This protein binds this small molecule.
Small molecule (SMILES): CC(=O)N[C@@H]1[C@@H](O)[C@H](O)[C@@H](CO)S[C@@H]1OP(=O)(O)OP(=O)(O)OC[C@H]1O[C@@H](n2ccc(=O)[nH]c2=O)[C@H](O)[C@@H]1O

Sequence of chain 1.B:
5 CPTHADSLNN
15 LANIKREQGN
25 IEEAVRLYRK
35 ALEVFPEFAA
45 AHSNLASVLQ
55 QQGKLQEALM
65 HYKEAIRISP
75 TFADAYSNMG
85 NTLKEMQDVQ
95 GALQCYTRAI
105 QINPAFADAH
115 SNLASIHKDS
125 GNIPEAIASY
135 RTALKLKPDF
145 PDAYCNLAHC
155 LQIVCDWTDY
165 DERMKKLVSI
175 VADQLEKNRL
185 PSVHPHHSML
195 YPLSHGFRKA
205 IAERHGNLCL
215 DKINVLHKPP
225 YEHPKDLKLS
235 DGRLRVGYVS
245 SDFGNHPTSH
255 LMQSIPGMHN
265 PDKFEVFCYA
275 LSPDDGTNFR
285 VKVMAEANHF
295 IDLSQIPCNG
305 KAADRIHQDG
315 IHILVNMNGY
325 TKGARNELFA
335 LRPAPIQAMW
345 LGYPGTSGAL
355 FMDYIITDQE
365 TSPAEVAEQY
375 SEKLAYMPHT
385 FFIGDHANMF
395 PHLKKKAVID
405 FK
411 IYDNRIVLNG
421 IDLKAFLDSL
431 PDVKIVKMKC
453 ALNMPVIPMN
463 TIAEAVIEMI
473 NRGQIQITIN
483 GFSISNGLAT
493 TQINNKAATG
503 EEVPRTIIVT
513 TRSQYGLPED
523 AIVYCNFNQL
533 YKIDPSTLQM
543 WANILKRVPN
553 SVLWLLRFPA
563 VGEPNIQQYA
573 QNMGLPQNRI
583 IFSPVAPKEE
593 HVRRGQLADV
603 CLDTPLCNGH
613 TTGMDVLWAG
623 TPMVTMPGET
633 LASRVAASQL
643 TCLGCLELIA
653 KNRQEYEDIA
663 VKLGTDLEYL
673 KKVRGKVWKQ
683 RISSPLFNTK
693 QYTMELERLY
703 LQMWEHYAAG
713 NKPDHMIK

Binding-site contacts:
Ligand atom C2B contacts residue LYS590 of chain 1.B at 3.5 Å.
Ligand atom O4' contacts residue PHE386 of chain 1.B at 3.5 Å.
Ligand atom O3' contacts residue HIS612 of chain 1.B at 3.0 Å (h-bond).
Ligand atom C4' contacts residue GLY346 of chain 1.B at 3.6 Å.
Ligand atom O3B contacts residue LYS590 of chain 1.B at 2.7 Å (salt-bridge).
Ligand atom N3 contacts residue ALA588 of chain 1.B at 2.8 Å (h-bond).
Ligand atom C2B contacts residue HIS593 of chain 1.B at 3.5 Å.
Ligand atom O4 contacts residue ALA588 of chain 1.B at 3.1 Å (h-bond).
Ligand atom O3' contacts residue PRO348 of chain 1.B at 3.6 Å.
Ligand atom C5 contacts residue HIS593 of chain 1.B at 3.4 Å.
Ligand atom O2' contacts residue HIS593 of chain 1.B at 3.1 Å (h-bond).
Ligand atom O4' contacts residue LEU345 of chain 1.B at 2.5 Å (h-bond).
Ligand atom O4 contacts residue ARG596 of chain 1.B at 2.9 Å (salt-bridge).
Ligand atom O2B contacts residue THR613 of chain 1.B at 2.6 Å (h-bond).
Ligand atom C2B contacts residue ASP617 of chain 1.B at 3.5 Å.
Ligand atom O2 contacts residue LYS590 of chain 1.B at 3.5 Å.
Ligand atom O2A contacts residue GLN531 of chain 1.B at 2.8 Å (h-bond).
Ligand atom N1 contacts residue HIS593 of chain 1.B at 3.6 Å (h-bond).
Ligand atom O2' contacts residue ASP617 of chain 1.B at 2.8 Å (salt-bridge).
Ligand atom C4' contacts residue LEU345 of chain 1.B at 3.4 Å (hydrophobic).
Ligand atom O2B contacts residue THR614 of chain 1.B at 3.4 Å (h-bond).
Ligand atom N3 contacts residue HIS593 of chain 1.B at 3.3 Å.
Ligand atom C3' contacts residue HIS612 of chain 1.B at 3.4 Å.
Ligand atom C8' contacts residue CYS609 of chain 1.B at 3.5 Å (hydrophobic).
Ligand atom O4 contacts residue LEU558 of chain 1.B at 3.3 Å.
Ligand atom O7' contacts residue HIS190 of chain 1.B at 3.1 Å (h-bond).
Ligand atom C6' contacts residue THR252 of chain 1.B at 3.3 Å.
Ligand atom O2B contacts residue HIS612 of chain 1.B at 2.9 Å (h-bond).
Ligand atom O2 contacts residue ALA588 of chain 1.B at 3.5 Å (h-bond).
Ligand atom O1' contacts residue THR613 of chain 1.B at 3.1 Å (h-bond).
Ligand atom O1B contacts residue LYS534 of chain 1.B at 2.9 Å (salt-bridge).
Ligand atom C2 contacts residue ALA588 of chain 1.B at 3.5 Å (hydrophobic).
Ligand atom C5' contacts residue THR613 of chain 1.B at 3.3 Å.
Ligand atom C6 contacts residue HIS593 of chain 1.B at 3.6 Å.
Ligand atom O2' contacts residue LYS590 of chain 1.B at 2.4 Å (salt-bridge).
Ligand atom O3B contacts residue PRO251 of chain 1.B at 3.5 Å.
Ligand atom O6' contacts residue THR252 of chain 1.B at 2.5 Å (h-bond).
Ligand atom O4 contacts residue VAL587 of chain 1.B at 3.6 Å.
Ligand atom N2' contacts residue HIS612 of chain 1.B at 3.0 Å (h-bond).
Ligand atom C4 contacts residue HIS593 of chain 1.B at 3.4 Å.